Sequence of chain 1.A:
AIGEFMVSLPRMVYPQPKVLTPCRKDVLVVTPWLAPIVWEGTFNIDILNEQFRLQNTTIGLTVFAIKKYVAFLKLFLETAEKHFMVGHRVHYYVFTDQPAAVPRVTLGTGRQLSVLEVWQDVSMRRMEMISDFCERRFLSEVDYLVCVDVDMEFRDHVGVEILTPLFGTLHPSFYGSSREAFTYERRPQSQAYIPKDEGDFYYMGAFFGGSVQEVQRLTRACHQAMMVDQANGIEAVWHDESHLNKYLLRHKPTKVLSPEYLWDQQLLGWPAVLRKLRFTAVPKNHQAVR

The protein below binds the small molecule below.
Small molecule (SMILES): c1ccc(-c2nsc(N3CCNCC3)n2)cc1

Binding-site contacts:
Ligand atom CAC contacts residue SER179 of chain 1.A at 4.0 Å.
Ligand atom NJ contacts residue TRP269 of chain 1.A at 4.0 Å.
Ligand atom CAH contacts residue MET210 of chain 1.A at 3.6 Å (hydrophobic).
Ligand atom CAB contacts residue SER179 of chain 1.A at 3.1 Å.
Ligand atom CAP contacts residue MET210 of chain 1.A at 3.5 Å (hydrophobic).
Ligand atom NQ contacts residue MET210 of chain 1.A at 3.6 Å.
Ligand atom CAB contacts residue LEU274 of chain 1.A at 3.8 Å (hydrophobic).
Ligand atom SAM contacts residue ALA287 of chain 1.A at 4.0 Å.
Ligand atom NL contacts residue ASP157 of chain 1.A at 2.8 Å (salt-bridge).
Ligand atom CAG contacts residue MET158 of chain 1.A at 3.4 Å (hydrophobic).
Ligand atom CAI contacts residue ASP155 of chain 1.A at 3.6 Å.
Ligand atom CAO contacts residue PRO178 of chain 1.A at 4.3 Å (hydrophobic).
Ligand atom CAD contacts residue LEU273 of chain 1.A at 4.1 Å (hydrophobic).
Ligand atom CAF contacts residue ASP157 of chain 1.A at 3.5 Å.
Ligand atom CAD contacts residue PRO178 of chain 1.A at 3.7 Å (hydrophobic).
Ligand atom NL contacts residue ASP155 of chain 1.A at 2.9 Å (salt-bridge).
Ligand atom CAE contacts residue MET210 of chain 1.A at 4.2 Å (hydrophobic).
Ligand atom CAC contacts residue HIS177 of chain 1.A at 4.1 Å.
Ligand atom CAO contacts residue ASP270 of chain 1.A at 4.2 Å.
Ligand atom CAI contacts residue ALA212 of chain 1.A at 4.0 Å (hydrophobic).
Ligand atom CAI contacts residue MET158 of chain 1.A at 3.4 Å (hydrophobic).
Ligand atom CAA contacts residue HIS177 of chain 1.A at 4.2 Å.
Ligand atom CAF contacts residue ASP155 of chain 1.A at 3.6 Å.
Ligand atom NQ contacts residue ASP155 of chain 1.A at 4.3 Å.
Ligand atom CAD contacts residue LEU274 of chain 1.A at 3.9 Å (hydrophobic).
Ligand atom CAO contacts residue MET210 of chain 1.A at 3.9 Å (hydrophobic).
Ligand atom CAA contacts residue SER179 of chain 1.A at 3.0 Å.
Ligand atom CAN contacts residue PRO178 of chain 1.A at 4.2 Å (hydrophobic).
Ligand atom CAB contacts residue LEU273 of chain 1.A at 4.0 Å (hydrophobic).
Ligand atom CAG contacts residue ASP155 of chain 1.A at 3.5 Å.
Ligand atom CAC contacts residue GOL1 of chain 1.F at 3.7 Å.
Ligand atom CAD contacts residue SER179 of chain 1.A at 4.2 Å.
Ligand atom NJ contacts residue PRO178 of chain 1.A at 3.9 Å.
Ligand atom SAM contacts residue TRP269 of chain 1.A at 3.9 Å.
Ligand atom CAD contacts residue ASP270 of chain 1.A at 4.2 Å.
Ligand atom CAA contacts residue LEU273 of chain 1.A at 4.1 Å (hydrophobic).
Ligand atom NK contacts residue MET210 of chain 1.A at 3.2 Å.
Ligand atom NJ contacts residue ASP270 of chain 1.A at 3.6 Å.
Ligand atom CAH contacts residue ASP155 of chain 1.A at 3.7 Å.
Ligand atom CAG contacts residue ASP157 of chain 1.A at 3.1 Å.